Sequence of chain 2.B:
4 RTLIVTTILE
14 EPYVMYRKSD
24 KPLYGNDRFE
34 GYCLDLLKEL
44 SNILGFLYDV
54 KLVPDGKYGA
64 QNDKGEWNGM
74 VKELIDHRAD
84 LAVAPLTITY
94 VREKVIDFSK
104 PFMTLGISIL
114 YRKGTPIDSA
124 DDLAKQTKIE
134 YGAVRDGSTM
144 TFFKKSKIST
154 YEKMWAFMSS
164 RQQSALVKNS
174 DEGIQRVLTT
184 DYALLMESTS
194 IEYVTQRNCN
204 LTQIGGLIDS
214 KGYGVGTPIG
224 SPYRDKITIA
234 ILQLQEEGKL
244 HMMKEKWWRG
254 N

Binding-site contacts:
Ligand atom C17 contacts residue GLU190 of chain 2.B at 4.1 Å.
Ligand atom OXT contacts residue LEU89 of chain 2.B at 3.5 Å.
Ligand atom C6 contacts residue TYR216 of chain 2.B at 3.7 Å (hydrophobic).
Ligand atom O2 contacts residue THR142 of chain 2.B at 2.7 Å (h-bond).
Ligand atom C17 contacts residue SER141 of chain 2.B at 3.9 Å.
Ligand atom O2 contacts residue SER141 of chain 2.B at 3.3 Å (h-bond).
Ligand atom O1 contacts residue THR142 of chain 2.B at 2.9 Å (h-bond).
Ligand atom S20 contacts residue GLY140 of chain 2.B at 4.0 Å.
Ligand atom CB contacts residue PRO88 of chain 2.B at 4.1 Å (hydrophobic).
Ligand atom C contacts residue THR90 of chain 2.B at 3.9 Å.
Ligand atom N contacts residue THR90 of chain 2.B at 3.0 Å (h-bond).
Ligand atom C10 contacts residue THR142 of chain 2.B at 3.2 Å.
Ligand atom O1 contacts residue SER141 of chain 2.B at 3.4 Å (h-bond).
Ligand atom C6 contacts residue PRO88 of chain 2.B at 3.9 Å (hydrophobic).
Ligand atom O2 contacts residue GLU190 of chain 2.B at 3.6 Å.
Ligand atom N contacts residue TYR216 of chain 2.B at 3.6 Å.
Ligand atom C10 contacts residue SER141 of chain 2.B at 3.4 Å.
Ligand atom OXT contacts residue TYR61 of chain 2.B at 3.9 Å.
Ligand atom CA contacts residue PRO88 of chain 2.B at 3.9 Å (hydrophobic).
Ligand atom C19 contacts residue SER141 of chain 2.B at 4.0 Å.
Ligand atom C3 contacts residue PRO88 of chain 2.B at 3.7 Å (hydrophobic).
Ligand atom O contacts residue TYR61 of chain 2.B at 3.5 Å.
Ligand atom CA contacts residue THR90 of chain 2.B at 3.8 Å.
Ligand atom C6 contacts residue TYR16 of chain 2.B at 3.9 Å (hydrophobic).
Ligand atom OXT contacts residue THR90 of chain 2.B at 2.8 Å (h-bond).
Ligand atom CB contacts residue TYR61 of chain 2.B at 3.7 Å (hydrophobic).
Ligand atom C6 contacts residue GLU13 of chain 2.B at 3.9 Å.
Ligand atom O contacts residue ARG95 of chain 2.B at 2.8 Å (salt-bridge).
Ligand atom OXT contacts residue ARG95 of chain 2.B at 2.8 Å (salt-bridge).
Ligand atom N contacts residue PRO88 of chain 2.B at 2.9 Å (h-bond).
Ligand atom OXT contacts residue PRO88 of chain 2.B at 3.7 Å.
Ligand atom O7 contacts residue SER193 of chain 2.B at 3.4 Å (h-bond).
Ligand atom C contacts residue TYR61 of chain 2.B at 3.9 Å (hydrophobic).
Ligand atom N4 contacts residue TYR61 of chain 2.B at 4.0 Å.
Ligand atom C3 contacts residue TYR61 of chain 2.B at 3.5 Å (hydrophobic).
Ligand atom O8 contacts residue SER141 of chain 2.B at 3.7 Å.
Ligand atom S20 contacts residue VAL137 of chain 2.B at 3.7 Å.
Ligand atom C contacts residue ARG95 of chain 2.B at 3.6 Å.
Ligand atom O1 contacts residue GLY140 of chain 2.B at 3.8 Å.
Ligand atom C2 contacts residue TYR216 of chain 2.B at 3.8 Å (hydrophobic).

The small molecule below binds the protein below.
Small molecule (SMILES): Cc1cn(C[C@H](N)C(=O)O)c(=O)n(Cc2ccsc2C(=O)O)c1=O